This small molecule binds to this protein.
Small molecule (SMILES): CC(C)C[C@H](NC(=O)[C@H](Cc1ccccc1)NC(=O)[C@H](Cc1ccc(O)cc1)NC(=O)[C@H](CC(=O)O)NC(=O)[C@@H]1CCCN1)C(=O)O

Binding-site contacts:
Ligand atom C contacts residue GLY271 of chain 1.B at 4.0 Å.
Ligand atom CE2 contacts residue MET275 of chain 1.B at 3.8 Å (hydrophobic).
Ligand atom CD1 contacts residue VAL268 of chain 1.B at 4.0 Å (hydrophobic).
Ligand atom O contacts residue GLY271 of chain 1.B at 3.2 Å.
Ligand atom O contacts residue ARG274 of chain 1.B at 3.2 Å (salt-bridge).
Ligand atom C contacts residue ARG274 of chain 1.B at 3.4 Å.
Ligand atom CZ contacts residue ALA278 of chain 1.B at 3.8 Å (hydrophobic).
Ligand atom CB contacts residue VAL262 of chain 1.B at 4.1 Å (hydrophobic).
Ligand atom CZ contacts residue ILE259 of chain 1.B at 3.5 Å (hydrophobic).
Ligand atom C contacts residue ARG274 of chain 1.B at 3.8 Å.
Ligand atom CE2 contacts residue MET275 of chain 1.B at 3.5 Å (hydrophobic).
Ligand atom CD1 contacts residue LYS267 of chain 1.B at 3.5 Å.
Ligand atom CZ contacts residue GLU279 of chain 1.B at 3.4 Å.
Ligand atom CG contacts residue VAL262 of chain 1.B at 4.0 Å (hydrophobic).
Ligand atom CE1 contacts residue LEU272 of chain 1.B at 3.6 Å (hydrophobic).
Ligand atom CE1 contacts residue GLY271 of chain 1.B at 3.6 Å.
Ligand atom CZ contacts residue MET275 of chain 1.B at 3.8 Å (hydrophobic).
Ligand atom CE1 contacts residue LYS267 of chain 1.B at 4.0 Å.
Ligand atom C contacts residue ARG274 of chain 1.B at 3.9 Å.
Ligand atom N contacts residue ARG274 of chain 1.B at 4.0 Å.
Ligand atom OH contacts residue ALA278 of chain 1.B at 3.2 Å.
Ligand atom N contacts residue ARG274 of chain 1.B at 3.8 Å.
Ligand atom O contacts residue LYS267 of chain 1.B at 4.1 Å.
Ligand atom CD1 contacts residue GLY271 of chain 1.B at 3.6 Å.
Ligand atom CE1 contacts residue ALA278 of chain 1.B at 3.8 Å (hydrophobic).
Ligand atom CD1 contacts residue VAL262 of chain 1.B at 4.0 Å (hydrophobic).
Ligand atom OH contacts residue GLU279 of chain 1.B at 2.4 Å (salt-bridge).
Ligand atom CD2 contacts residue MET275 of chain 1.B at 3.7 Å (hydrophobic).
Ligand atom CG contacts residue MET275 of chain 1.B at 3.9 Å (hydrophobic).
Ligand atom CD1 contacts residue MET275 of chain 1.B at 3.9 Å (hydrophobic).
Ligand atom CZ contacts residue GLY271 of chain 1.B at 4.0 Å.
Ligand atom CZ contacts residue LEU272 of chain 1.B at 3.9 Å (hydrophobic).
Ligand atom CB contacts residue GLY271 of chain 1.B at 3.5 Å.
Ligand atom CE1 contacts residue VAL268 of chain 1.B at 3.4 Å (hydrophobic).
Ligand atom CE2 contacts residue ILE259 of chain 1.B at 3.6 Å (hydrophobic).
Ligand atom CD1 contacts residue ARG274 of chain 1.B at 4.0 Å.
Ligand atom CE2 contacts residue GLU279 of chain 1.B at 3.6 Å.
Ligand atom CA contacts residue ARG274 of chain 1.B at 3.8 Å.
Ligand atom O contacts residue ARG274 of chain 1.B at 2.5 Å (salt-bridge).
Ligand atom CE1 contacts residue ARG274 of chain 1.B at 4.0 Å.

Sequence of chain 1.B:
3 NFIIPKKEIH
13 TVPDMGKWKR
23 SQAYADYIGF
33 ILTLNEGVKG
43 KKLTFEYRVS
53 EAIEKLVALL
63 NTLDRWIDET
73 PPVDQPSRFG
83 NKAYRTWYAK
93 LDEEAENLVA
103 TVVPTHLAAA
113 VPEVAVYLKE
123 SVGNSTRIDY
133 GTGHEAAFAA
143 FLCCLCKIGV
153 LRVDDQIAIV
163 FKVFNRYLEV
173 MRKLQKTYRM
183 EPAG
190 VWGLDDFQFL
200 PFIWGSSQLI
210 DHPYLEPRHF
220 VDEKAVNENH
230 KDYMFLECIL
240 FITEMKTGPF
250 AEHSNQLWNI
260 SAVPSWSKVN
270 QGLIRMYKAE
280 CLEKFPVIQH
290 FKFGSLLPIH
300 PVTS